Sequence of chain 1.E:
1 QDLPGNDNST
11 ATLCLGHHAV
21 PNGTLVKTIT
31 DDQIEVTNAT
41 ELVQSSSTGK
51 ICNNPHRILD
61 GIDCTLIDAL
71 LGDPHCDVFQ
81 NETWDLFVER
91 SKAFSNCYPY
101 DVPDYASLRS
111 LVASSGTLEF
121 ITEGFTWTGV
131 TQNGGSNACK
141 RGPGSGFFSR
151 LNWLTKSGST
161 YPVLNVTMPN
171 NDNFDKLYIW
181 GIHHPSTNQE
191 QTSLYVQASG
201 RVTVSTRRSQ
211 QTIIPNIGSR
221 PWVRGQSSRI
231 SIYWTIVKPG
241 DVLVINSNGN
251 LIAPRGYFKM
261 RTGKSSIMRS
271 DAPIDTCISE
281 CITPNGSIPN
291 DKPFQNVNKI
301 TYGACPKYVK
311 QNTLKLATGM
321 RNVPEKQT

This protein binds this small molecule.
Small molecule (SMILES): CC(=O)N[C@H]1[C@H](O[C@H]2[C@H](O)[C@@H](NC(C)=O)CO[C@@H]2CO)O[C@H](CO)[C@@H](O[C@@H]2O[C@H](CO)[C@@H](O)[C@H](O)[C@@H]2O)[C@@H]1O

Binding-site contacts:
Ligand atom O6 contacts residue THR167 of chain 1.E at 4.4 Å.
Ligand atom C2 contacts residue SER219 of chain 1.C at 4.2 Å.
Ligand atom C6 contacts residue THR167 of chain 1.E at 3.4 Å.
Ligand atom C5 contacts residue THR167 of chain 1.E at 4.0 Å.
Ligand atom N2 contacts residue SER219 of chain 1.C at 3.2 Å (h-bond).
Ligand atom C1 contacts residue SER219 of chain 1.C at 4.1 Å.
Ligand atom C3 contacts residue TRP222 of chain 1.C at 3.8 Å (hydrophobic).
Ligand atom O5 contacts residue ASN165 of chain 1.E at 2.3 Å (h-bond).
Ligand atom C8 contacts residue THR167 of chain 1.E at 4.1 Å.
Ligand atom O5 contacts residue TRP222 of chain 1.C at 4.3 Å.
Ligand atom O3 contacts residue TRP222 of chain 1.C at 3.7 Å.
Ligand atom O7 contacts residue TRP222 of chain 1.C at 3.0 Å (h-bond).
Ligand atom C8 contacts residue SER219 of chain 1.C at 3.6 Å.
Ligand atom C7 contacts residue SER219 of chain 1.C at 3.8 Å.
Ligand atom C4 contacts residue ASN165 of chain 1.E at 4.2 Å.
Ligand atom C3 contacts residue TRP222 of chain 1.C at 4.4 Å (hydrophobic).
Ligand atom C7 contacts residue TRP222 of chain 1.C at 4.2 Å (hydrophobic).
Ligand atom C4 contacts residue TRP222 of chain 1.C at 4.0 Å (hydrophobic).
Ligand atom C6 contacts residue TRP222 of chain 1.C at 4.1 Å (hydrophobic).
Ligand atom C2 contacts residue TRP222 of chain 1.C at 4.2 Å (hydrophobic).
Ligand atom O4 contacts residue TRP222 of chain 1.C at 4.5 Å.
Ligand atom O7 contacts residue ASN165 of chain 1.E at 3.6 Å (h-bond).
Ligand atom C5 contacts residue TRP222 of chain 1.C at 3.9 Å (hydrophobic).
Ligand atom C4 contacts residue TRP222 of chain 1.C at 4.3 Å (hydrophobic).
Ligand atom C8 contacts residue THR187 of chain 1.C at 4.2 Å.
Ligand atom C7 contacts residue ASN165 of chain 1.E at 3.5 Å.
Ligand atom C8 contacts residue VAL242 of chain 1.E at 4.0 Å (hydrophobic).
Ligand atom O5 contacts residue TRP222 of chain 1.C at 4.4 Å.
Ligand atom O5 contacts residue THR167 of chain 1.E at 4.4 Å.
Ligand atom C2 contacts residue ASN165 of chain 1.E at 2.5 Å.
Ligand atom C3 contacts residue ASN165 of chain 1.E at 3.8 Å.
Ligand atom C1 contacts residue TRP222 of chain 1.C at 3.7 Å (hydrophobic).
Ligand atom C1 contacts residue ASN165 of chain 1.E at 1.5 Å.
Ligand atom N2 contacts residue ASN165 of chain 1.E at 3.0 Å (h-bond).
Ligand atom C2 contacts residue TRP222 of chain 1.C at 4.1 Å (hydrophobic).
Ligand atom O7 contacts residue PRO221 of chain 1.C at 3.5 Å.
Ligand atom C5 contacts residue ASN165 of chain 1.E at 3.6 Å.
Ligand atom O4 contacts residue TRP222 of chain 1.C at 4.4 Å.

Sequence of chain 1.C:
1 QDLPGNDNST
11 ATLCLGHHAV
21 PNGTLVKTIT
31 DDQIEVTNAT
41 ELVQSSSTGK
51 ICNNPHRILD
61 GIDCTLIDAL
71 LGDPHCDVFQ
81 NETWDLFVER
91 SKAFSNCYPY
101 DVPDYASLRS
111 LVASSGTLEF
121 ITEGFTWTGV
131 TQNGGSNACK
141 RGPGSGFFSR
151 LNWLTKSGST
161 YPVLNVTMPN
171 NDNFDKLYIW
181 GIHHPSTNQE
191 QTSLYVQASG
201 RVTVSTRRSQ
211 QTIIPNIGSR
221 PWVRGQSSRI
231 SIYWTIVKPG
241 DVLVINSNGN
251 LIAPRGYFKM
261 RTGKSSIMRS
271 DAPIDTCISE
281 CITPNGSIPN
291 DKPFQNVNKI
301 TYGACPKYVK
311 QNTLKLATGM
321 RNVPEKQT